This protein binds this small molecule.
Small molecule (SMILES): CC(=O)N[C@H]1[C@H](O[C@H]2[C@H](O)[C@@H](NC(C)=O)CO[C@@H]2CO)O[C@H](CO)[C@@H](O)[C@@H]1O

Sequence of chain 1.W:
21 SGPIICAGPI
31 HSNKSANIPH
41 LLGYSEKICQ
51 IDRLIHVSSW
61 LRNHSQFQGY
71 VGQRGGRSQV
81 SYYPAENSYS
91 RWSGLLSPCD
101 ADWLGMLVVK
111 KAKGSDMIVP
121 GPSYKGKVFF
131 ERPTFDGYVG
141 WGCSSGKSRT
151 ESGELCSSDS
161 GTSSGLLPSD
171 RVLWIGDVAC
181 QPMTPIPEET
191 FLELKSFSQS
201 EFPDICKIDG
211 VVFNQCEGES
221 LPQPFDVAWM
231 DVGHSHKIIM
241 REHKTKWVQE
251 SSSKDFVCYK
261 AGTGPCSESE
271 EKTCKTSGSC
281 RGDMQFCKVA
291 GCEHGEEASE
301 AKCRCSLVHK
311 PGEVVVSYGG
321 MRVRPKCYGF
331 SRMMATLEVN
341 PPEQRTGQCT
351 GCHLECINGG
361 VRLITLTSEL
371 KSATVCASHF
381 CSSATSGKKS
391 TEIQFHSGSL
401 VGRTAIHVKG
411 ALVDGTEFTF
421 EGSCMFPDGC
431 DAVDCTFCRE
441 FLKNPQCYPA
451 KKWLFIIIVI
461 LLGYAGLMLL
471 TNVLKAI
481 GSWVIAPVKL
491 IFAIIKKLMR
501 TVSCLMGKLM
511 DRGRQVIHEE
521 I

Binding-site contacts:
Ligand atom C8 contacts residue HIS40 of chain 1.W at 3.6 Å.
Ligand atom O6 contacts residue HIS40 of chain 1.W at 4.4 Å.
Ligand atom O5 contacts residue ASN63 of chain 1.W at 2.4 Å (h-bond).
Ligand atom O7 contacts residue ASN63 of chain 1.W at 3.7 Å.
Ligand atom C2 contacts residue HIS40 of chain 1.W at 4.3 Å.
Ligand atom C4 contacts residue ASN63 of chain 1.W at 4.2 Å.
Ligand atom C7 contacts residue ASN63 of chain 1.W at 3.5 Å.
Ligand atom C5 contacts residue ASN63 of chain 1.W at 3.7 Å.
Ligand atom C1 contacts residue ASN63 of chain 1.W at 1.4 Å.
Ligand atom C8 contacts residue TRP103 of chain 1.W at 4.1 Å (hydrophobic).
Ligand atom C3 contacts residue ASN63 of chain 1.W at 3.8 Å.
Ligand atom C7 contacts residue TRP103 of chain 1.W at 4.1 Å (hydrophobic).
Ligand atom C2 contacts residue ASN63 of chain 1.W at 2.5 Å.
Ligand atom O7 contacts residue SER59 of chain 1.W at 4.2 Å.
Ligand atom C8 contacts residue ASP102 of chain 1.W at 4.3 Å.
Ligand atom N2 contacts residue ASN63 of chain 1.W at 2.9 Å (h-bond).
Ligand atom O7 contacts residue TRP103 of chain 1.W at 3.1 Å.